Binding-site contacts:
Ligand atom C8 contacts residue MET126 of chain 1.E at 3.7 Å (hydrophobic).
Ligand atom O6 contacts residue ASN75 of chain 1.E at 3.8 Å.
Ligand atom O3 contacts residue NAG1 of chain 1.Z at 2.4 Å (h-bond).
Ligand atom C6 contacts residue NAG1 of chain 1.Z at 3.4 Å.
Ligand atom C1 contacts residue ASN75 of chain 1.E at 1.3 Å.
Ligand atom O7 contacts residue ASN75 of chain 1.E at 3.2 Å (h-bond).
Ligand atom O6 contacts residue GLU46 of chain 1.F at 3.8 Å.
Ligand atom N2 contacts residue ASN75 of chain 1.E at 3.0 Å (h-bond).
Ligand atom C8 contacts residue PHE98 of chain 1.E at 3.6 Å (hydrophobic).
Ligand atom C4 contacts residue ASN75 of chain 1.E at 4.0 Å.
Ligand atom C6 contacts residue ASN75 of chain 1.E at 3.8 Å.
Ligand atom C2 contacts residue ASN75 of chain 1.E at 2.6 Å.
Ligand atom C6 contacts residue CYS45 of chain 1.F at 4.4 Å (hydrophobic).
Ligand atom C7 contacts residue ASN75 of chain 1.E at 2.8 Å.
Ligand atom O6 contacts residue THR48 of chain 1.F at 4.0 Å.
Ligand atom O6 contacts residue NAG1 of chain 1.Z at 4.1 Å.
Ligand atom C3 contacts residue NAG1 of chain 1.Z at 3.3 Å.
Ligand atom C4 contacts residue NAG1 of chain 1.Z at 2.9 Å.
Ligand atom O7 contacts residue MET126 of chain 1.E at 3.1 Å.
Ligand atom O6 contacts residue CYS45 of chain 1.F at 3.4 Å (h-bond).
Ligand atom C8 contacts residue ASN75 of chain 1.E at 3.0 Å.
Ligand atom O4 contacts residue NAG1 of chain 1.Z at 1.6 Å.
Ligand atom C5 contacts residue ASN75 of chain 1.E at 3.2 Å.
Ligand atom O5 contacts residue THR48 of chain 1.F at 4.0 Å.
Ligand atom C3 contacts residue ASN75 of chain 1.E at 3.5 Å.
Ligand atom C2 contacts residue NAG1 of chain 1.Z at 4.1 Å.
Ligand atom C6 contacts residue THR48 of chain 1.F at 4.4 Å.
Ligand atom C5 contacts residue NAG1 of chain 1.Z at 3.7 Å.
Ligand atom O5 contacts residue ASN75 of chain 1.E at 2.1 Å (h-bond).
Ligand atom C7 contacts residue MET126 of chain 1.E at 3.8 Å (hydrophobic).

Sequence of chain 1.E:
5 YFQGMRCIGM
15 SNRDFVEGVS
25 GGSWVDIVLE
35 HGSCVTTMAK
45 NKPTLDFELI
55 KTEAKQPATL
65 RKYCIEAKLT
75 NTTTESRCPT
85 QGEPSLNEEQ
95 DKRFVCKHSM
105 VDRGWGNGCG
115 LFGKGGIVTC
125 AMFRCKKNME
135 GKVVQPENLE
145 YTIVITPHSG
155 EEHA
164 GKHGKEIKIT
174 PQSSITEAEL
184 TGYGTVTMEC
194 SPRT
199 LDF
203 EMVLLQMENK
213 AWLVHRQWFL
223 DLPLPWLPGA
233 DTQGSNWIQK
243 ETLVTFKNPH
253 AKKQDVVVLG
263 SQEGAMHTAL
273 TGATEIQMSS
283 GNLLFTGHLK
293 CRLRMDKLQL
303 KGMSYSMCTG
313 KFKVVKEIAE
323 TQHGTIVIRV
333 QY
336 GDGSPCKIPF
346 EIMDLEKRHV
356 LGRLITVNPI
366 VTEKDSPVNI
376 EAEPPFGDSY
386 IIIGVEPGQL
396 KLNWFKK

Sequence of chain 1.F:
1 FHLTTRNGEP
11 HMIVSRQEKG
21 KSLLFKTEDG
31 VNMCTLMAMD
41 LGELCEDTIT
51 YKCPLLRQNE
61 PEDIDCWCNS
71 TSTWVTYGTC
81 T

The small molecule below binds the protein below.
Small molecule (SMILES): CC(=O)N[C@@H]1[C@@H](O)[C@H](O)[C@@H](CO)O[C@H]1O